Binding-site contacts:
Ligand atom O5 contacts residue SER141 of chain 1.B at 3.8 Å.
Ligand atom N2 contacts residue ASN139 of chain 1.B at 2.9 Å (h-bond).
Ligand atom C3 contacts residue ASN139 of chain 1.B at 3.8 Å.
Ligand atom O7 contacts residue ILE168 of chain 1.B at 4.3 Å.
Ligand atom C2 contacts residue GLU167 of chain 1.B at 4.2 Å.
Ligand atom O5 contacts residue ASN139 of chain 1.B at 2.3 Å (h-bond).
Ligand atom O7 contacts residue HIS166 of chain 1.B at 3.8 Å.
Ligand atom O5 contacts residue TYR142 of chain 1.B at 4.2 Å.
Ligand atom C5 contacts residue SER141 of chain 1.B at 4.4 Å.
Ligand atom C2 contacts residue ASN139 of chain 1.B at 2.4 Å.
Ligand atom C4 contacts residue ASN139 of chain 1.B at 4.2 Å.
Ligand atom C7 contacts residue ASN139 of chain 1.B at 3.1 Å.
Ligand atom O7 contacts residue GLU167 of chain 1.B at 3.5 Å (salt-bridge).
Ligand atom C6 contacts residue SER141 of chain 1.B at 4.3 Å.
Ligand atom O7 contacts residue ASN139 of chain 1.B at 2.8 Å (h-bond).
Ligand atom C8 contacts residue ASN139 of chain 1.B at 4.1 Å.
Ligand atom C1 contacts residue SER141 of chain 1.B at 4.4 Å.
Ligand atom C1 contacts residue ASN139 of chain 1.B at 1.4 Å.
Ligand atom O6 contacts residue SER141 of chain 1.B at 3.4 Å (h-bond).
Ligand atom C5 contacts residue ASN139 of chain 1.B at 3.6 Å.
Ligand atom O5 contacts residue GLU167 of chain 1.B at 4.0 Å.
Ligand atom C1 contacts residue GLU167 of chain 1.B at 4.0 Å.

This small molecule binds to this protein.
Small molecule (SMILES): CC(=O)N[C@@H]1[C@@H](O)[C@H](O)[C@@H](CO)O[C@H]1O

Sequence of chain 1.B:
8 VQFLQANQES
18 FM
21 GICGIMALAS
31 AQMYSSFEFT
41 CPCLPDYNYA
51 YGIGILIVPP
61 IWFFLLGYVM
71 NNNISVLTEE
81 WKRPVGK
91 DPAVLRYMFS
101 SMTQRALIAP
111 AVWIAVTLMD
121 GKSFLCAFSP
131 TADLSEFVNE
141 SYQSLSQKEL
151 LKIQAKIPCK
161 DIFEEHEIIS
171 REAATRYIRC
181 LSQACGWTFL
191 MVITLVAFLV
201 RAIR